Sequence of chain 1.B:
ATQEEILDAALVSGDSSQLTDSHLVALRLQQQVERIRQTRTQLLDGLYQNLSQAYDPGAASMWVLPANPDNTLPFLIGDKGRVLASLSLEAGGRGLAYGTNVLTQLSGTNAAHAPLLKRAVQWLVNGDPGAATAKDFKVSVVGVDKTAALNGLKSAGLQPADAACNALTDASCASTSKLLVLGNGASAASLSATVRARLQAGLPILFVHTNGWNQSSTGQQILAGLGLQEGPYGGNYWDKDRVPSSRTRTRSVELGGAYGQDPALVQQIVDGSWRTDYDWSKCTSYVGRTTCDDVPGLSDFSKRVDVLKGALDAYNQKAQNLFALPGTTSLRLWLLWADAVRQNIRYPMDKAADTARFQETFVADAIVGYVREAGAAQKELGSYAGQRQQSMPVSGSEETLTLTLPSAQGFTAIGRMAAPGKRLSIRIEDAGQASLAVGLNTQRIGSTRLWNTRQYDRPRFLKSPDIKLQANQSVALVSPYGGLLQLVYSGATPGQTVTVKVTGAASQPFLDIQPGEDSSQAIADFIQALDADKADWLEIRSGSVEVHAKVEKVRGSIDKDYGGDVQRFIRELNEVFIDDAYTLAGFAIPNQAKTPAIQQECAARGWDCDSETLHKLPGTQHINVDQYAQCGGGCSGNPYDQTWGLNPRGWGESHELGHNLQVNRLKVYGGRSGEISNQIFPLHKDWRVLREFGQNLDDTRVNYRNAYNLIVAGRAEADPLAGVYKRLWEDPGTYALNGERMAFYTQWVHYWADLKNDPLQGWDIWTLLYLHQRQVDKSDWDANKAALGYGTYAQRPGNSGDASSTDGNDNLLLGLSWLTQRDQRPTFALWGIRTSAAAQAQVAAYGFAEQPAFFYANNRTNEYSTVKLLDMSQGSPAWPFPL

Binding-site contacts:
Ligand atom C6 contacts residue GLY653 of chain 1.B at 3.6 Å.
Ligand atom O4 contacts residue PO41 of chain 1.Y at 2.5 Å (h-bond).
Ligand atom C8 contacts residue GLN680 of chain 1.B at 3.5 Å.
Ligand atom C7 contacts residue SER1 of chain 1.MA at 4.0 Å.
Ligand atom O7 contacts residue ARG702 of chain 1.B at 3.1 Å (salt-bridge).
Ligand atom C4 contacts residue PO41 of chain 1.Y at 3.3 Å.
Ligand atom C2 contacts residue TRP652 of chain 1.B at 4.0 Å (hydrophobic).
Ligand atom C3 contacts residue SER1 of chain 1.MA at 2.9 Å.
Ligand atom C7 contacts residue HIS656 of chain 1.B at 3.5 Å.
Ligand atom O2 contacts residue ARG702 of chain 1.B at 3.3 Å (salt-bridge).
Ligand atom O7 contacts residue TRP652 of chain 1.B at 3.2 Å (h-bond).
Ligand atom N2 contacts residue SER1 of chain 1.MA at 2.8 Å (h-bond).
Ligand atom N2 contacts residue ARG702 of chain 1.B at 4.0 Å.
Ligand atom O7 contacts residue GLN680 of chain 1.B at 2.9 Å (h-bond).
Ligand atom C4 contacts residue SER1 of chain 1.MA at 3.5 Å.
Ligand atom O6 contacts residue TRP645 of chain 1.B at 3.5 Å.
Ligand atom O3 contacts residue ARG702 of chain 1.B at 3.5 Å (salt-bridge).
Ligand atom C8 contacts residue ASN739 of chain 1.B at 3.6 Å.
Ligand atom C1 contacts residue SER1 of chain 1.MA at 1.4 Å.
Ligand atom C2 contacts residue ARG702 of chain 1.B at 4.1 Å.
Ligand atom C8 contacts residue TYR736 of chain 1.B at 3.7 Å (hydrophobic).
Ligand atom C7 contacts residue GLN680 of chain 1.B at 3.6 Å.
Ligand atom C8 contacts residue HIS656 of chain 1.B at 3.9 Å.
Ligand atom O4 contacts residue ARG702 of chain 1.B at 3.1 Å (salt-bridge).
Ligand atom C2 contacts residue ARG702 of chain 1.B at 4.2 Å.
Ligand atom O5 contacts residue GLY653 of chain 1.B at 3.8 Å.
Ligand atom C6 contacts residue PO41 of chain 1.Y at 4.0 Å.
Ligand atom C1 contacts residue HIS656 of chain 1.B at 3.8 Å.
Ligand atom C4 contacts residue ARG702 of chain 1.B at 4.2 Å.
Ligand atom O3 contacts residue SER1 of chain 1.MA at 4.2 Å.
Ligand atom O4 contacts residue TRP652 of chain 1.B at 3.5 Å.
Ligand atom O5 contacts residue TRP652 of chain 1.B at 4.1 Å.
Ligand atom C7 contacts residue ARG702 of chain 1.B at 3.6 Å.
Ligand atom C2 contacts residue SER1 of chain 1.MA at 2.4 Å.
Ligand atom C3 contacts residue ARG702 of chain 1.B at 4.1 Å.
Ligand atom O7 contacts residue HIS656 of chain 1.B at 3.4 Å.
Ligand atom N2 contacts residue HIS656 of chain 1.B at 4.2 Å.
Ligand atom O6 contacts residue GLY653 of chain 1.B at 3.5 Å.
Ligand atom O5 contacts residue SER1 of chain 1.MA at 2.4 Å (h-bond).
Ligand atom C5 contacts residue SER1 of chain 1.MA at 2.9 Å.

This small molecule binds to this protein.
Small molecule (SMILES): CC(=O)N[C@H]1CO[C@H](CO)[C@H](O)[C@@H]1O[C@@H]1O[C@H](CO)[C@H](O)[C@H](O)[C@H]1O